Binding-site contacts:
Ligand atom C6 contacts residue THR205 of chain 1.A at 4.4 Å.
Ligand atom C7 contacts residue ASN203 of chain 1.A at 3.4 Å.
Ligand atom C5 contacts residue THR205 of chain 1.A at 4.0 Å.
Ligand atom C4 contacts residue ASN203 of chain 1.A at 4.2 Å.
Ligand atom O7 contacts residue ALA206 of chain 1.A at 3.3 Å.
Ligand atom O5 contacts residue THR205 of chain 1.A at 3.3 Å (h-bond).
Ligand atom O7 contacts residue ASN203 of chain 1.A at 2.9 Å (h-bond).
Ligand atom N2 contacts residue ASN203 of chain 1.A at 3.0 Å (h-bond).
Ligand atom C2 contacts residue ASN203 of chain 1.A at 2.5 Å.
Ligand atom C4 contacts residue THR205 of chain 1.A at 3.7 Å.
Ligand atom C3 contacts residue THR205 of chain 1.A at 4.0 Å.
Ligand atom C5 contacts residue ASN203 of chain 1.A at 3.7 Å.
Ligand atom C1 contacts residue THR205 of chain 1.A at 3.6 Å.
Ligand atom C7 contacts residue ALA206 of chain 1.A at 3.9 Å (hydrophobic).
Ligand atom C8 contacts residue ALA206 of chain 1.A at 4.5 Å (hydrophobic).
Ligand atom C2 contacts residue THR205 of chain 1.A at 3.4 Å.
Ligand atom O3 contacts residue THR205 of chain 1.A at 4.4 Å.
Ligand atom C1 contacts residue ASN203 of chain 1.A at 1.4 Å.
Ligand atom O5 contacts residue ASN203 of chain 1.A at 2.4 Å (h-bond).
Ligand atom C3 contacts residue ASN203 of chain 1.A at 3.8 Å.
Ligand atom O7 contacts residue THR205 of chain 1.A at 4.2 Å.

The protein below binds the small molecule below.
Small molecule (SMILES): CC(=O)N[C@@H]1[C@@H](O)[C@H](O)[C@@H](CO)O[C@H]1O

Sequence of chain 1.A:
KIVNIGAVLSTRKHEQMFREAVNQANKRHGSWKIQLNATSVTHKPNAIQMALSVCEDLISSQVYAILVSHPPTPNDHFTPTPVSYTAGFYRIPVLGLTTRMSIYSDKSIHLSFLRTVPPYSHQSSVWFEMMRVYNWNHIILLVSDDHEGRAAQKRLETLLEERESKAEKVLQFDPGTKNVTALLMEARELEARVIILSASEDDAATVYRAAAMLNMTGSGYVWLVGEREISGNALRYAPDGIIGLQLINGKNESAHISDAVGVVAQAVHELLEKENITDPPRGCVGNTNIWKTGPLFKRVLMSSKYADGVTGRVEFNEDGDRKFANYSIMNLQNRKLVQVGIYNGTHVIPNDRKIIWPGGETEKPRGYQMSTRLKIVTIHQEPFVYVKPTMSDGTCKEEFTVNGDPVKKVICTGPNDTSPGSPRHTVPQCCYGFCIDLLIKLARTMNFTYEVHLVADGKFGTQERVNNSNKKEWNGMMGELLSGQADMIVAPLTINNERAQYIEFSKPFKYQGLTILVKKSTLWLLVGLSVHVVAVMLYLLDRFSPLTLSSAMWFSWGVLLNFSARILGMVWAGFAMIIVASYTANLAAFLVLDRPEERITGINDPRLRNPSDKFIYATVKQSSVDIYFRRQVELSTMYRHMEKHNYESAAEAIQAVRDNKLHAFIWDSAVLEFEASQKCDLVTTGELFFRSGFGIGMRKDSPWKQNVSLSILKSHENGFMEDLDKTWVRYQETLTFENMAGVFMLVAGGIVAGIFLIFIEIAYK